Binding-site contacts:
Ligand atom O7 contacts residue ASN126 of chain 2.A at 3.6 Å.
Ligand atom C4 contacts residue ASN126 of chain 2.A at 4.2 Å.
Ligand atom C3 contacts residue ASN126 of chain 2.A at 3.8 Å.
Ligand atom C2 contacts residue ASN126 of chain 2.A at 2.5 Å.
Ligand atom C7 contacts residue ASN126 of chain 2.A at 3.5 Å.
Ligand atom O5 contacts residue ASN126 of chain 2.A at 2.4 Å (h-bond).
Ligand atom N2 contacts residue ASN126 of chain 2.A at 2.9 Å (h-bond).
Ligand atom C5 contacts residue ASN126 of chain 2.A at 3.6 Å.
Ligand atom C1 contacts residue ASN126 of chain 2.A at 1.4 Å.

Sequence of chain 2.A:
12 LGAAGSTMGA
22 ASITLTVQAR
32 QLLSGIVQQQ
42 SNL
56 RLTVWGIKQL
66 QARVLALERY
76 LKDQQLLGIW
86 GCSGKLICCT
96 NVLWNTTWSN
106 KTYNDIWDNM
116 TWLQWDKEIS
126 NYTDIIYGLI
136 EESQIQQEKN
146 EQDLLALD

The small molecule below binds the protein below.
Small molecule (SMILES): CC(=O)N[C@@H]1[C@@H](O)[C@H](O)[C@@H](CO)O[C@H]1O